Sequence of chain 1.A:
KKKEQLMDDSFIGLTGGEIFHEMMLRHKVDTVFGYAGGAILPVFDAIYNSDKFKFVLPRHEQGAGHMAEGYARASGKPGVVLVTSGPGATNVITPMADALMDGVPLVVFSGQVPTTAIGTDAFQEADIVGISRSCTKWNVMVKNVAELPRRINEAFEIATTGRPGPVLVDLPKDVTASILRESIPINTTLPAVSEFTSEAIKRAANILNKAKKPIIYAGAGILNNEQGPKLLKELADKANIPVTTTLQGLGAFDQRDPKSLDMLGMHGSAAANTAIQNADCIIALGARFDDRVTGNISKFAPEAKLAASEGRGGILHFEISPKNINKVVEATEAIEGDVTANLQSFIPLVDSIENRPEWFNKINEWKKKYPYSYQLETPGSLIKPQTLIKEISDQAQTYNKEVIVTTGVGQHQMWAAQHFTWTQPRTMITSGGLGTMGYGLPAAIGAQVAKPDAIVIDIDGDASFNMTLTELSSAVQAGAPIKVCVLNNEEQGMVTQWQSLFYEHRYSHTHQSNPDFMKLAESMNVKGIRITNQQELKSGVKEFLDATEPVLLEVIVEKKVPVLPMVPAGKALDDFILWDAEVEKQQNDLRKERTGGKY

Binding-site contacts:
Ligand atom C18 contacts residue ASP374 of chain 1.A at 3.7 Å.
Ligand atom N23 contacts residue TRP581 of chain 1.A at 3.3 Å.
Ligand atom I01 contacts residue TRP581 of chain 1.A at 3.7 Å.
Ligand atom C17 contacts residue ARG375 of chain 1.A at 3.6 Å.
Ligand atom C27 contacts residue TRP581 of chain 1.A at 3.5 Å (hydrophobic).
Ligand atom C06 contacts residue TRP581 of chain 1.A at 3.7 Å (hydrophobic).
Ligand atom C09 contacts residue ARG375 of chain 1.A at 3.7 Å.
Ligand atom C24 contacts residue ARG375 of chain 1.A at 3.4 Å.
Ligand atom N03 contacts residue GLY111 of chain 4.A at 3.6 Å.
Ligand atom O20 contacts residue ALA652 of chain 1.A at 3.4 Å.
Ligand atom C10 contacts residue ARG375 of chain 1.A at 3.8 Å.
Ligand atom N05 contacts residue TRP581 of chain 1.A at 3.3 Å.
Ligand atom C16 contacts residue ARG375 of chain 1.A at 3.7 Å.
Ligand atom N23 contacts residue ARG375 of chain 1.A at 3.0 Å (salt-bridge).
Ligand atom C17 contacts residue ASP374 of chain 1.A at 3.3 Å.
Ligand atom C24 contacts residue TRP581 of chain 1.A at 3.6 Å (hydrophobic).
Ligand atom C16 contacts residue PHE196 of chain 4.A at 3.7 Å (hydrophobic).
Ligand atom C04 contacts residue TRP581 of chain 1.A at 3.3 Å (hydrophobic).
Ligand atom C13 contacts residue GLY111 of chain 4.A at 3.7 Å.
Ligand atom C14 contacts residue GLN197 of chain 4.A at 3.4 Å.
Ligand atom C16 contacts residue VAL186 of chain 4.A at 3.8 Å (hydrophobic).
Ligand atom N07 contacts residue LYS246 of chain 4.A at 2.9 Å (salt-bridge).
Ligand atom C10 contacts residue PRO187 of chain 4.A at 3.6 Å (hydrophobic).
Ligand atom C19 contacts residue ARG375 of chain 1.A at 3.6 Å.
Ligand atom O21 contacts residue LYS246 of chain 4.A at 3.3 Å (salt-bridge).
Ligand atom C26 contacts residue FAD1 of chain 1.E at 3.4 Å.
Ligand atom C09 contacts residue PRO187 of chain 4.A at 3.7 Å (hydrophobic).
Ligand atom O25 contacts residue MET349 of chain 1.A at 3.3 Å (h-bond).
Ligand atom N03 contacts residue TRP581 of chain 1.A at 3.5 Å.
Ligand atom S08 contacts residue LYS246 of chain 4.A at 3.7 Å.
Ligand atom I01 contacts residue GLY111 of chain 4.A at 3.8 Å.
Ligand atom C13 contacts residue ALA112 of chain 4.A at 3.4 Å (hydrophobic).
Ligand atom O21 contacts residue PRO187 of chain 4.A at 3.5 Å.
Ligand atom C27 contacts residue CO21 of chain 1.G at 3.7 Å.
Ligand atom O25 contacts residue ARG375 of chain 1.A at 3.0 Å (salt-bridge).
Ligand atom O15 contacts residue PRO187 of chain 4.A at 3.5 Å.
Ligand atom O22 contacts residue ARG375 of chain 1.A at 3.0 Å (salt-bridge).
Ligand atom C02 contacts residue TRP581 of chain 1.A at 3.5 Å (hydrophobic).
Ligand atom C14 contacts residue PHE196 of chain 4.A at 3.6 Å (hydrophobic).
Ligand atom C18 contacts residue ARG375 of chain 1.A at 3.5 Å.

Sequence of chain 4.A:
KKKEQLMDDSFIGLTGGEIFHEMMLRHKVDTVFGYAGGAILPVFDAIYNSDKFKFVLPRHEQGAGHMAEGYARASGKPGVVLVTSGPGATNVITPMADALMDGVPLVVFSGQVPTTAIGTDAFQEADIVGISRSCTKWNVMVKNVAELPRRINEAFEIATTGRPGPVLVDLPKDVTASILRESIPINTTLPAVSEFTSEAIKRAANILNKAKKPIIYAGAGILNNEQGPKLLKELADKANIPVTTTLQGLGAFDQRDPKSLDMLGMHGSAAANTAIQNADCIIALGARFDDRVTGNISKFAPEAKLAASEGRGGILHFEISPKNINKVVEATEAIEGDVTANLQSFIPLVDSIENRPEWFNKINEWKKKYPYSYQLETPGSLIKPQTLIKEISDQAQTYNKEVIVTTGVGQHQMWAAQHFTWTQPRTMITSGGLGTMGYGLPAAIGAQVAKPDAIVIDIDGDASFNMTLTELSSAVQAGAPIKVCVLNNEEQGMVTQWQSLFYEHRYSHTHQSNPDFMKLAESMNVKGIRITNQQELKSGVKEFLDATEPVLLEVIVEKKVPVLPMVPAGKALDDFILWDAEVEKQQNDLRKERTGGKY

The small molecule below binds the protein below.
Small molecule (SMILES): CCOC(=O)c1ccccc1S(=O)(=O)NC(=O)Nc1nc(I)cc(OC)n1